Sequence of chain 1.B:
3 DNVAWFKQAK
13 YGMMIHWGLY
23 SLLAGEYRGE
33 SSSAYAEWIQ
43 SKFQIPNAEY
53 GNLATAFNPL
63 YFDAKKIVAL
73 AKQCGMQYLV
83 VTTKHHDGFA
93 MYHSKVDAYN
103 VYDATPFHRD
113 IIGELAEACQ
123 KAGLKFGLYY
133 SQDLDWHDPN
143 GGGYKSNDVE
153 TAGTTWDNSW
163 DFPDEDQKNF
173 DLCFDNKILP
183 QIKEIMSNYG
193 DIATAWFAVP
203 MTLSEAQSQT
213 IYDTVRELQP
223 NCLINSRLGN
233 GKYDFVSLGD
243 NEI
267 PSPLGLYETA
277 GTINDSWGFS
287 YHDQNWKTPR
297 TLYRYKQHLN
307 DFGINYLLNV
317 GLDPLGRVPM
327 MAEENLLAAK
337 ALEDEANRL

The protein below binds the small molecule below.
Small molecule (SMILES): CC(=O)N[C@@H]1[C@@H](O)[C@H](O)[C@@H](CO[C@@H]2O[C@@H](C)[C@@H](O)[C@@H](O)[C@@H]2O)O[C@H]1O

Binding-site contacts:
Ligand atom O7 contacts residue THR153 of chain 1.B at 3.3 Å.
Ligand atom C8 contacts residue THR153 of chain 1.B at 4.1 Å.
Ligand atom O3 contacts residue HIS87 of chain 1.B at 3.3 Å (h-bond).
Ligand atom C6 contacts residue TRP198 of chain 1.B at 3.4 Å (hydrophobic).
Ligand atom C3 contacts residue TRP40 of chain 1.B at 3.9 Å (hydrophobic).
Ligand atom C2 contacts residue HIS88 of chain 1.B at 3.9 Å.
Ligand atom O5 contacts residue TYR37 of chain 1.B at 4.1 Å.
Ligand atom C3 contacts residue HIS87 of chain 1.B at 4.2 Å.
Ligand atom C6 contacts residue TRP283 of chain 1.B at 4.3 Å (hydrophobic).
Ligand atom O7 contacts residue ALA154 of chain 1.B at 2.7 Å (h-bond).
Ligand atom C8 contacts residue ALA154 of chain 1.B at 4.2 Å (hydrophobic).
Ligand atom C1 contacts residue TYR37 of chain 1.B at 4.0 Å (hydrophobic).
Ligand atom O3 contacts residue TRP40 of chain 1.B at 3.3 Å (h-bond).
Ligand atom O4 contacts residue HIS87 of chain 1.B at 3.2 Å (h-bond).
Ligand atom C6 contacts residue ARG229 of chain 1.B at 4.2 Å.
Ligand atom O1 contacts residue TYR37 of chain 1.B at 3.1 Å (h-bond).
Ligand atom C2 contacts residue TYR131 of chain 1.B at 3.9 Å (hydrophobic).
Ligand atom O2 contacts residue TRP40 of chain 1.B at 2.5 Å (h-bond).
Ligand atom O3 contacts residue HIS18 of chain 1.B at 4.1 Å.
Ligand atom C7 contacts residue THR153 of chain 1.B at 4.0 Å.
Ligand atom O3 contacts residue THR153 of chain 1.B at 4.0 Å.
Ligand atom C4 contacts residue HIS18 of chain 1.B at 3.6 Å.
Ligand atom O4 contacts residue HIS18 of chain 1.B at 2.9 Å (h-bond).
Ligand atom O3 contacts residue GLU39 of chain 1.B at 2.8 Å (salt-bridge).
Ligand atom C7 contacts residue ALA154 of chain 1.B at 3.7 Å (hydrophobic).
Ligand atom O2 contacts residue HIS88 of chain 1.B at 3.6 Å (h-bond).
Ligand atom O4 contacts residue TRP158 of chain 1.B at 3.8 Å.
Ligand atom O5 contacts residue TYR131 of chain 1.B at 4.0 Å.
Ligand atom O3 contacts residue ALA154 of chain 1.B at 3.7 Å.
Ligand atom O3 contacts residue TRP40 of chain 1.B at 4.0 Å.
Ligand atom C3 contacts residue GLU39 of chain 1.B at 3.8 Å.
Ligand atom O3 contacts residue TRP283 of chain 1.B at 4.2 Å.
Ligand atom C2 contacts residue TYR37 of chain 1.B at 3.6 Å (hydrophobic).
Ligand atom C4 contacts residue TRP283 of chain 1.B at 4.1 Å (hydrophobic).
Ligand atom O4 contacts residue TRP40 of chain 1.B at 3.8 Å.
Ligand atom C4 contacts residue TYR131 of chain 1.B at 4.0 Å (hydrophobic).
Ligand atom O4 contacts residue TYR131 of chain 1.B at 2.8 Å (h-bond).
Ligand atom C2 contacts residue TRP40 of chain 1.B at 3.6 Å (hydrophobic).
Ligand atom O5 contacts residue TRP198 of chain 1.B at 3.8 Å.
Ligand atom C4 contacts residue HIS87 of chain 1.B at 4.2 Å.